The small molecule below binds the protein below.
Small molecule (SMILES): N[C@@H](Cc1c[nH]c2ccccc12)C(=O)O

Sequence of chain 1.B:
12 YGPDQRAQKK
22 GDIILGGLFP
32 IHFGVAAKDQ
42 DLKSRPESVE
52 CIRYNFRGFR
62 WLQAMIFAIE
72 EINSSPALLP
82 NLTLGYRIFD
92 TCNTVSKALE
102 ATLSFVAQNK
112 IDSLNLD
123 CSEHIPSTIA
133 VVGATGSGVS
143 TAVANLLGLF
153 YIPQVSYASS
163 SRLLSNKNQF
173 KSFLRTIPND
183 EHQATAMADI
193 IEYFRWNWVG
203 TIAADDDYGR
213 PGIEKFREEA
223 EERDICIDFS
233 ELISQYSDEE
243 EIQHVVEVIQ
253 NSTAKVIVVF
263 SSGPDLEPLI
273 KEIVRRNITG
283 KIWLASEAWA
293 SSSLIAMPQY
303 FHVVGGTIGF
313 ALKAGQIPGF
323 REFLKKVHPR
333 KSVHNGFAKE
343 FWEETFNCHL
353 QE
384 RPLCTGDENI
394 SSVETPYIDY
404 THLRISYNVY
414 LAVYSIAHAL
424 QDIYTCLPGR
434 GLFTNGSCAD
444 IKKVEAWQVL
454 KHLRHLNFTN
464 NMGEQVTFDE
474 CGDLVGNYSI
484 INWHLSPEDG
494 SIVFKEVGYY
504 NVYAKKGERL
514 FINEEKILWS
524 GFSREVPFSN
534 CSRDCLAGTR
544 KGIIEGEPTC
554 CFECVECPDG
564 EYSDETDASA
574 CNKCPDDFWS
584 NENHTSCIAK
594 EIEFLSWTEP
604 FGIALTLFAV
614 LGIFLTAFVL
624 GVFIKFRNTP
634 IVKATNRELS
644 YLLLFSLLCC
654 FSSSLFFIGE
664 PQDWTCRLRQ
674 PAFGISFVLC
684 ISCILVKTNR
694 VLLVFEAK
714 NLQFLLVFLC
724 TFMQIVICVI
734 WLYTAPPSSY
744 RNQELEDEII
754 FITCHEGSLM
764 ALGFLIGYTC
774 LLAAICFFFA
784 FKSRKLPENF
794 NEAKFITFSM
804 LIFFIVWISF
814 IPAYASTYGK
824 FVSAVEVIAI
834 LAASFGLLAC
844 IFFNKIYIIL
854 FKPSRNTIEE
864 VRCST

Binding-site contacts:
Ligand atom CA contacts residue THR137 of chain 1.B at 4.2 Å.
Ligand atom CZ2 contacts residue ALA290 of chain 1.B at 4.1 Å (hydrophobic).
Ligand atom C contacts residue SER161 of chain 1.B at 4.3 Å.
Ligand atom N contacts residue THR137 of chain 1.B at 4.2 Å.
Ligand atom O contacts residue SER163 of chain 1.B at 4.4 Å.
Ligand atom C contacts residue SER139 of chain 1.B at 3.6 Å.
Ligand atom CG contacts residue THR137 of chain 1.B at 4.1 Å.
Ligand atom N contacts residue GLU289 of chain 1.B at 3.3 Å (salt-bridge).
Ligand atom O contacts residue TYR210 of chain 1.B at 3.4 Å.
Ligand atom N contacts residue SER161 of chain 1.B at 4.1 Å.
Ligand atom CB contacts residue THR137 of chain 1.B at 3.9 Å.
Ligand atom O contacts residue SER161 of chain 1.B at 3.7 Å.
Ligand atom CG contacts residue ALA290 of chain 1.B at 4.3 Å (hydrophobic).
Ligand atom CZ2 contacts residue TRP62 of chain 1.B at 4.2 Å (hydrophobic).
Ligand atom CA contacts residue TYR210 of chain 1.B at 4.3 Å (hydrophobic).
Ligand atom CD1 contacts residue ALA160 of chain 1.B at 4.3 Å (hydrophobic).
Ligand atom NE1 contacts residue ALA290 of chain 1.B at 4.2 Å.
Ligand atom CD1 contacts residue GLU289 of chain 1.B at 3.8 Å.
Ligand atom OXT contacts residue TYR210 of chain 1.B at 3.6 Å.
Ligand atom CA contacts residue ALA160 of chain 1.B at 3.6 Å (hydrophobic).
Ligand atom CE3 contacts residue THR137 of chain 1.B at 4.0 Å.
Ligand atom N contacts residue SER162 of chain 1.B at 3.9 Å.
Ligand atom NE1 contacts residue GLU289 of chain 1.B at 4.3 Å.
Ligand atom C contacts residue THR137 of chain 1.B at 4.0 Å.
Ligand atom OXT contacts residue THR137 of chain 1.B at 4.0 Å.
Ligand atom CE2 contacts residue ALA290 of chain 1.B at 4.2 Å (hydrophobic).
Ligand atom C contacts residue SER162 of chain 1.B at 4.2 Å.
Ligand atom CA contacts residue GLU289 of chain 1.B at 3.9 Å.
Ligand atom N contacts residue ALA160 of chain 1.B at 2.3 Å (h-bond).
Ligand atom OXT contacts residue SER139 of chain 1.B at 3.4 Å (h-bond).
Ligand atom O contacts residue SER139 of chain 1.B at 2.8 Å (h-bond).
Ligand atom CE3 contacts residue SER264 of chain 1.B at 4.2 Å.
Ligand atom C contacts residue ALA160 of chain 1.B at 4.0 Å (hydrophobic).
Ligand atom O contacts residue ALA160 of chain 1.B at 3.7 Å.
Ligand atom O contacts residue SER162 of chain 1.B at 3.2 Å (h-bond).
Ligand atom CZ2 contacts residue ARG58 of chain 1.B at 4.0 Å.
Ligand atom CD1 contacts residue ALA290 of chain 1.B at 4.2 Å (hydrophobic).
Ligand atom C contacts residue TYR210 of chain 1.B at 3.7 Å (hydrophobic).
Ligand atom CD2 contacts residue THR137 of chain 1.B at 3.9 Å.
Ligand atom OXT contacts residue GLY138 of chain 1.B at 3.7 Å.